Binding-site contacts:
Ligand atom C1 contacts residue ASN216 of chain 1.A at 1.4 Å.
Ligand atom C5 contacts residue ASN216 of chain 1.A at 3.7 Å.
Ligand atom C7 contacts residue ASN216 of chain 1.A at 3.4 Å.
Ligand atom O5 contacts residue ASN216 of chain 1.A at 2.4 Å (h-bond).
Ligand atom O5 contacts residue LEU214 of chain 1.A at 3.4 Å (h-bond).
Ligand atom C8 contacts residue ASN216 of chain 1.A at 4.1 Å.
Ligand atom N2 contacts residue ASN216 of chain 1.A at 2.9 Å (h-bond).
Ligand atom C2 contacts residue ASN216 of chain 1.A at 2.5 Å.
Ligand atom C3 contacts residue ASN216 of chain 1.A at 3.8 Å.
Ligand atom C5 contacts residue LEU214 of chain 1.A at 3.8 Å (hydrophobic).
Ligand atom O6 contacts residue LEU214 of chain 1.A at 3.7 Å.
Ligand atom C4 contacts residue ASN216 of chain 1.A at 4.2 Å.
Ligand atom C1 contacts residue LEU214 of chain 1.A at 4.4 Å (hydrophobic).
Ligand atom O7 contacts residue ASN216 of chain 1.A at 3.4 Å (h-bond).
Ligand atom C6 contacts residue LEU214 of chain 1.A at 3.4 Å (hydrophobic).

This small molecule binds to this protein.
Small molecule (SMILES): CC(=O)N[C@@H]1[C@@H](O)[C@H](O)[C@@H](CO)O[C@H]1O

Sequence of chain 1.A:
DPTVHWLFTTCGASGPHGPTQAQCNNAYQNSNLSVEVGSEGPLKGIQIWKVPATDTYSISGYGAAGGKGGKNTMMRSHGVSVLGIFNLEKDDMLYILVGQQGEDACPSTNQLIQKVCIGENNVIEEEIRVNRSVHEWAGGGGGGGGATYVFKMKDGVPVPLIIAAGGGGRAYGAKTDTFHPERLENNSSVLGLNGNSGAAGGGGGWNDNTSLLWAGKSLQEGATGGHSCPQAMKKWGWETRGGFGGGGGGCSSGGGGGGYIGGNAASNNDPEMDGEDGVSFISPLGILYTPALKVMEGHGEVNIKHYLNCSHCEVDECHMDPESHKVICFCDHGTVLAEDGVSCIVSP